Binding-site contacts:
Ligand atom C33 contacts residue ASP64 of chain 1.A at 3.6 Å.
Ligand atom C27 contacts residue PHE67 of chain 1.A at 3.7 Å (hydrophobic).
Ligand atom C25 contacts residue PHE67 of chain 1.A at 3.5 Å (hydrophobic).
Ligand atom C39 contacts residue CYS66 of chain 1.A at 3.7 Å (hydrophobic).
Ligand atom C09 contacts residue CYS94 of chain 1.A at 3.2 Å (hydrophobic).
Ligand atom C05 contacts residue GLU63 of chain 1.A at 2.9 Å.
Ligand atom N29 contacts residue HIS95 of chain 1.A at 3.8 Å.
Ligand atom N26 contacts residue PHE67 of chain 1.A at 3.8 Å.
Ligand atom C25 contacts residue HIS95 of chain 1.A at 3.8 Å.
Ligand atom C28 contacts residue ASP64 of chain 1.A at 3.7 Å.
Ligand atom N26 contacts residue CYS66 of chain 1.A at 3.6 Å (h-bond).
Ligand atom C17 contacts residue CYS66 of chain 1.A at 2.7 Å (hydrophobic).
Ligand atom C01 contacts residue CYS94 of chain 1.A at 2.7 Å (hydrophobic).
Ligand atom O07 contacts residue ASP64 of chain 1.A at 3.2 Å.
Ligand atom C16 contacts residue CYS66 of chain 1.A at 1.8 Å (hydrophobic).
Ligand atom C02 contacts residue CYS94 of chain 1.A at 1.8 Å (hydrophobic).
Ligand atom O31 contacts residue HIS125 of chain 1.A at 3.4 Å (h-bond).
Ligand atom N26 contacts residue HIS95 of chain 1.A at 3.8 Å.
Ligand atom C28 contacts residue HIS95 of chain 1.A at 3.9 Å.
Ligand atom C13 contacts residue THR92 of chain 1.A at 3.5 Å.
Ligand atom C17 contacts residue PHE67 of chain 1.A at 3.8 Å (hydrophobic).
Ligand atom C24 contacts residue PHE67 of chain 1.A at 3.5 Å (hydrophobic).
Ligand atom C18 contacts residue PHE67 of chain 1.A at 3.6 Å (hydrophobic).
Ligand atom C34 contacts residue ASP64 of chain 1.A at 2.9 Å.
Ligand atom C36 contacts residue LEU102 of chain 1.A at 3.7 Å (hydrophobic).
Ligand atom C10 contacts residue HIS95 of chain 1.A at 3.8 Å.
Ligand atom O07 contacts residue PRO65 of chain 1.A at 3.1 Å.
Ligand atom O07 contacts residue CYS66 of chain 1.A at 3.6 Å.
Ligand atom C03 contacts residue CYS94 of chain 1.A at 2.8 Å (hydrophobic).
Ligand atom N38 contacts residue HIS95 of chain 1.A at 3.7 Å.
Ligand atom C27 contacts residue ASP64 of chain 1.A at 2.9 Å.
Ligand atom C14 contacts residue CYS66 of chain 1.A at 3.4 Å (hydrophobic).
Ligand atom C18 contacts residue CYS66 of chain 1.A at 3.5 Å (hydrophobic).
Ligand atom O31 contacts residue LEU99 of chain 1.A at 3.7 Å.
Ligand atom C19 contacts residue CYS66 of chain 1.A at 3.8 Å (hydrophobic).
Ligand atom C15 contacts residue CYS66 of chain 1.A at 2.7 Å (hydrophobic).
Ligand atom N38 contacts residue CYS66 of chain 1.A at 3.5 Å.
Ligand atom C20 contacts residue ASN107 of chain 1.A at 3.8 Å.
Ligand atom C10 contacts residue CYS94 of chain 1.A at 3.3 Å (hydrophobic).
Ligand atom C34 contacts residue ILE62 of chain 1.A at 3.1 Å (hydrophobic).

Sequence of chain 1.A:
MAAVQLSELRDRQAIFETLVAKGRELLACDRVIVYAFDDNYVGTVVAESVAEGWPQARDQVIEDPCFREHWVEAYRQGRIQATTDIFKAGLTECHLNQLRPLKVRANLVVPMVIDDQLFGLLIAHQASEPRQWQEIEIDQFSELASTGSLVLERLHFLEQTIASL

The protein below binds the small molecule below.
Small molecule (SMILES): CCC1=C(C)/C(=C/c2[nH]c(Cc3[nH]c(CC4NC(=O)C(C)=C4CC)c(C)c3CCC(=O)O)c(CCC(=O)O)c2C)NC1=O